Binding-site contacts:
Ligand atom C5 contacts residue HIS57 of chain 2.B at 3.7 Å.
Ligand atom C1 contacts residue HIS57 of chain 2.B at 4.2 Å.
Ligand atom O6 contacts residue HIS57 of chain 2.B at 3.8 Å.
Ligand atom O2 contacts residue SER18 of chain 2.B at 4.0 Å.
Ligand atom O3 contacts residue HIS57 of chain 2.B at 4.0 Å.
Ligand atom O6 contacts residue TYR68 of chain 2.B at 3.6 Å.
Ligand atom C5 contacts residue TYR66 of chain 2.B at 3.7 Å (hydrophobic).
Ligand atom C3 contacts residue SER18 of chain 2.B at 3.8 Å.
Ligand atom O2 contacts residue THR20 of chain 2.B at 4.2 Å.
Ligand atom C2 contacts residue GLN22 of chain 2.B at 4.0 Å.
Ligand atom C4 contacts residue ASP71 of chain 2.B at 3.6 Å.
Ligand atom C3 contacts residue GLN22 of chain 2.B at 4.2 Å.
Ligand atom O4 contacts residue THR48 of chain 2.B at 3.8 Å.
Ligand atom O3 contacts residue SER18 of chain 2.B at 2.7 Å (h-bond).
Ligand atom C4 contacts residue THR48 of chain 2.B at 3.9 Å.
Ligand atom C2 contacts residue SER18 of chain 2.B at 4.0 Å.
Ligand atom C1 contacts residue TYR66 of chain 2.B at 4.1 Å (hydrophobic).
Ligand atom O4 contacts residue GLY17 of chain 2.B at 4.3 Å.
Ligand atom O2 contacts residue LYS59 of chain 2.B at 3.1 Å (salt-bridge).
Ligand atom C4 contacts residue HIS57 of chain 2.B at 3.8 Å.
Ligand atom O6 contacts residue ASN50 of chain 2.B at 3.8 Å.
Ligand atom O6 contacts residue ASP71 of chain 2.B at 2.7 Å (salt-bridge).
Ligand atom O5 contacts residue TYR66 of chain 2.B at 3.1 Å (h-bond).
Ligand atom O3 contacts residue THR48 of chain 2.B at 3.5 Å.
Ligand atom O3 contacts residue LYS59 of chain 2.B at 2.9 Å (salt-bridge).
Ligand atom C6 contacts residue TYR68 of chain 2.B at 3.4 Å (hydrophobic).
Ligand atom C6 contacts residue HIS57 of chain 2.B at 4.3 Å.
Ligand atom C6 contacts residue ASP71 of chain 2.B at 3.7 Å.
Ligand atom C3 contacts residue LYS59 of chain 2.B at 3.8 Å.
Ligand atom C2 contacts residue LYS59 of chain 2.B at 4.0 Å.
Ligand atom C5 contacts residue ASP71 of chain 2.B at 4.2 Å.
Ligand atom O4 contacts residue ASP71 of chain 2.B at 2.7 Å (salt-bridge).
Ligand atom C6 contacts residue TYR66 of chain 2.B at 3.9 Å (hydrophobic).
Ligand atom C3 contacts residue HIS57 of chain 2.B at 3.6 Å.
Ligand atom C4 contacts residue TYR66 of chain 2.B at 3.7 Å (hydrophobic).
Ligand atom C3 contacts residue TYR66 of chain 2.B at 4.3 Å (hydrophobic).
Ligand atom O4 contacts residue SER18 of chain 2.B at 4.0 Å.
Ligand atom O4 contacts residue TYR66 of chain 2.B at 2.7 Å (h-bond).
Ligand atom O2 contacts residue GLN22 of chain 2.B at 2.8 Å (h-bond).
Ligand atom C2 contacts residue TYR66 of chain 2.B at 3.9 Å (hydrophobic).

Sequence of chain 2.B:
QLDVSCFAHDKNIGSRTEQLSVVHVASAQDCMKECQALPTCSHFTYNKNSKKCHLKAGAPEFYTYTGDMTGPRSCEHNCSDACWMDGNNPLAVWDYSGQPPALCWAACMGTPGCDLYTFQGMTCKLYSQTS

The small molecule below binds the protein below.
Small molecule (SMILES): OC[C@H]1O[C@@H](S)[C@H](O)[C@@H](O)[C@H]1O